Sequence of chain 1.A:
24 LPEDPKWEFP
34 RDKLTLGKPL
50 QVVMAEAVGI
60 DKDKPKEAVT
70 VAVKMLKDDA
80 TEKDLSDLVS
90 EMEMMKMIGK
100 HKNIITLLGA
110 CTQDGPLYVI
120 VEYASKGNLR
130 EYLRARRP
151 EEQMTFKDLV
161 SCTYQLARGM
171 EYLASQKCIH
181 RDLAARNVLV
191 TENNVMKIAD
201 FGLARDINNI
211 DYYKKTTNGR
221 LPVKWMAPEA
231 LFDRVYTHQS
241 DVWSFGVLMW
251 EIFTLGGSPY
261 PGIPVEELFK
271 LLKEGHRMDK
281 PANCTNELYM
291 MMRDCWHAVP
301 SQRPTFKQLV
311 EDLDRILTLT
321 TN

Binding-site contacts:
Ligand atom PG contacts residue MG1 of chain 1.F at 3.4 Å.
Ligand atom PA contacts residue ASP200 of chain 1.A at 3.6 Å.
Ligand atom N6 contacts residue GLU121 of chain 1.A at 2.9 Å (salt-bridge).
Ligand atom N6 contacts residue ALA71 of chain 1.A at 3.2 Å.
Ligand atom O3' contacts residue ARG186 of chain 1.A at 3.5 Å (salt-bridge).
Ligand atom PB contacts residue MG1 of chain 1.F at 3.4 Å.
Ligand atom N7 contacts residue VAL51 of chain 1.A at 3.8 Å.
Ligand atom O1B contacts residue ASP200 of chain 1.A at 3.1 Å (salt-bridge).
Ligand atom O1B contacts residue LYS73 of chain 1.A at 2.8 Å (salt-bridge).
Ligand atom PA contacts residue MG1 of chain 1.E at 3.5 Å.
Ligand atom O1A contacts residue MG1 of chain 1.E at 2.2 Å.
Ligand atom O1B contacts residue MG1 of chain 1.F at 2.2 Å.
Ligand atom C2 contacts residue ALA123 of chain 1.A at 3.1 Å (hydrophobic).
Ligand atom O2B contacts residue LYS73 of chain 1.A at 3.2 Å.
Ligand atom C3B contacts residue MG1 of chain 1.F at 3.6 Å.
Ligand atom N6 contacts residue VAL120 of chain 1.A at 3.7 Å.
Ligand atom N1 contacts residue ALA123 of chain 1.A at 3.0 Å (h-bond).
Ligand atom O1A contacts residue ASP200 of chain 1.A at 2.9 Å (salt-bridge).
Ligand atom N6 contacts residue LEU189 of chain 1.A at 3.6 Å.
Ligand atom O2A contacts residue LYS73 of chain 1.A at 2.7 Å (salt-bridge).
Ligand atom O1A contacts residue ASN187 of chain 1.A at 3.3 Å (h-bond).
Ligand atom C6 contacts residue ALA71 of chain 1.A at 3.6 Å (hydrophobic).
Ligand atom O2G contacts residue MG1 of chain 1.F at 2.2 Å.
Ligand atom PB contacts residue LYS73 of chain 1.A at 3.5 Å.
Ligand atom N1 contacts residue TYR122 of chain 1.A at 3.8 Å.
Ligand atom O3G contacts residue MG1 of chain 1.E at 2.4 Å.
Ligand atom C6 contacts residue LEU189 of chain 1.A at 3.5 Å (hydrophobic).
Ligand atom O2' contacts residue ASN127 of chain 1.A at 3.3 Å (h-bond).
Ligand atom PA contacts residue LYS73 of chain 1.A at 3.8 Å.
Ligand atom C5 contacts residue LEU189 of chain 1.A at 3.6 Å (hydrophobic).
Ligand atom PG contacts residue MG1 of chain 1.E at 3.4 Å.
Ligand atom O3' contacts residue ASN127 of chain 1.A at 3.0 Å (h-bond).
Ligand atom O3G contacts residue ASP200 of chain 1.A at 3.5 Å (salt-bridge).
Ligand atom N7 contacts residue LEU189 of chain 1.A at 3.9 Å.
Ligand atom O2G contacts residue ASP200 of chain 1.A at 3.2 Å (salt-bridge).
Ligand atom O3A contacts residue MG1 of chain 1.E at 3.8 Å.
Ligand atom O2G contacts residue MG1 of chain 1.E at 3.6 Å.
Ligand atom O2A contacts residue ASP200 of chain 1.A at 3.6 Å.
Ligand atom C8 contacts residue VAL51 of chain 1.A at 3.7 Å (hydrophobic).
Ligand atom PG contacts residue ASP200 of chain 1.A at 3.8 Å.

A protein and the small-molecule ligand that binds it are described below.
Small molecule (SMILES): Nc1ncnc2c1ncn2[C@@H]1O[C@H](CO[P](=O)(O)O[P](=O)(O)CP(=O)(O)O)[C@@H](O)[C@H]1O